A small-molecule ligand and the protein it binds are described below.
Small molecule (SMILES): CC(=O)N[C@@H]1[C@@H](O)[C@H](O)[C@@H](CO)O[C@H]1O

Sequence of chain 1.A:
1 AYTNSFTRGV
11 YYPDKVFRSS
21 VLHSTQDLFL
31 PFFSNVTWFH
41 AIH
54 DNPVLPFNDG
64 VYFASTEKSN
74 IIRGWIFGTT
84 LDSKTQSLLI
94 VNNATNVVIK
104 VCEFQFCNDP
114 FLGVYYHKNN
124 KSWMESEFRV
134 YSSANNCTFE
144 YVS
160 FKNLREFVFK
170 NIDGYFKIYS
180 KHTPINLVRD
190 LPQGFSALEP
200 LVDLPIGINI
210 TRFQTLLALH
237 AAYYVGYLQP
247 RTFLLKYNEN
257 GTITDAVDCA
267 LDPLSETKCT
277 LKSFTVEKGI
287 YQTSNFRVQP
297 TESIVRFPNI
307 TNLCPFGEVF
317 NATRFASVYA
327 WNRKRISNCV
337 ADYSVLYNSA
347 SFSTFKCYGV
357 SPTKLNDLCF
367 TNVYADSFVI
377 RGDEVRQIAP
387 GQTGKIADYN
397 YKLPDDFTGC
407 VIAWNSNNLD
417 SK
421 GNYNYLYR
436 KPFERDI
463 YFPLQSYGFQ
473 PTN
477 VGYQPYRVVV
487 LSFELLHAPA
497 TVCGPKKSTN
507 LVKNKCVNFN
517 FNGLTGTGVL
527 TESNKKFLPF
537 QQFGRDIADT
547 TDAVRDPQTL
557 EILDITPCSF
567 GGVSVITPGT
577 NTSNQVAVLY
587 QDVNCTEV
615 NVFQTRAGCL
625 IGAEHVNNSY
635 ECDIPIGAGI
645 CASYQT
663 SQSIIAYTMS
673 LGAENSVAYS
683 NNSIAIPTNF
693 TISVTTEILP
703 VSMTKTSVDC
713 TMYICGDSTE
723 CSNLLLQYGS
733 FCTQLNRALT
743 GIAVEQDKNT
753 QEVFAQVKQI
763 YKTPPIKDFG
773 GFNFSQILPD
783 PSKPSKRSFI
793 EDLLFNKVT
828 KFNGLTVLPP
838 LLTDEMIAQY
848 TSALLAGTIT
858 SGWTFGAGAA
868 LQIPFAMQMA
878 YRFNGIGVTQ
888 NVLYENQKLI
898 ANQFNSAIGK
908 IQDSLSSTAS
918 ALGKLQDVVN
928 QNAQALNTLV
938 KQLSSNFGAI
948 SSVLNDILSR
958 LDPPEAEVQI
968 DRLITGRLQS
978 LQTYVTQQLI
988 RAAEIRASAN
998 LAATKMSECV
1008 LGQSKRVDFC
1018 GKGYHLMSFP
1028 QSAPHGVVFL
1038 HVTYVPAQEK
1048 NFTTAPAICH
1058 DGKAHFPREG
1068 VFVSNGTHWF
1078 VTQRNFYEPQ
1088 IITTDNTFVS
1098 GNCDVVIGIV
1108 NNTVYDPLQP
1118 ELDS

Binding-site contacts:
Ligand atom O7 contacts residue ALA137 of chain 1.A at 3.8 Å.
Ligand atom O5 contacts residue ASN139 of chain 1.A at 2.3 Å (h-bond).
Ligand atom C2 contacts residue GLU106 of chain 1.A at 4.0 Å.
Ligand atom O7 contacts residue ASN138 of chain 1.A at 2.8 Å (h-bond).
Ligand atom C1 contacts residue GLU106 of chain 1.A at 3.8 Å.
Ligand atom C5 contacts residue ASN139 of chain 1.A at 3.7 Å.
Ligand atom O5 contacts residue GLU106 of chain 1.A at 3.9 Å.
Ligand atom O7 contacts residue ASN139 of chain 1.A at 3.4 Å (h-bond).
Ligand atom C1 contacts residue ASN139 of chain 1.A at 1.5 Å.
Ligand atom N2 contacts residue ASN139 of chain 1.A at 3.2 Å (h-bond).
Ligand atom C8 contacts residue ASN138 of chain 1.A at 4.1 Å.
Ligand atom C4 contacts residue ASN139 of chain 1.A at 4.1 Å.
Ligand atom C2 contacts residue ASN139 of chain 1.A at 2.5 Å.
Ligand atom C7 contacts residue ASN139 of chain 1.A at 3.6 Å.
Ligand atom O7 contacts residue GLU106 of chain 1.A at 4.4 Å.
Ligand atom C7 contacts residue ASN138 of chain 1.A at 4.0 Å.
Ligand atom C3 contacts residue ASN139 of chain 1.A at 3.8 Å.